Binding-site contacts:
Ligand atom C5 contacts residue LYS194 of chain 1.A at 3.7 Å.
Ligand atom C3 contacts residue GLU195 of chain 1.A at 4.2 Å.
Ligand atom O7 contacts residue ASN180 of chain 1.A at 3.4 Å (h-bond).
Ligand atom C3 contacts residue LYS194 of chain 1.A at 4.0 Å.
Ligand atom C7 contacts residue ASN180 of chain 1.A at 3.3 Å.
Ligand atom C2 contacts residue ASN180 of chain 1.A at 2.5 Å.
Ligand atom O3 contacts residue GLU195 of chain 1.A at 4.1 Å.
Ligand atom C8 contacts residue ASN180 of chain 1.A at 4.5 Å.
Ligand atom N2 contacts residue GLU195 of chain 1.A at 3.4 Å.
Ligand atom O5 contacts residue LYS194 of chain 1.A at 4.4 Å.
Ligand atom C4 contacts residue ASN180 of chain 1.A at 4.2 Å.
Ligand atom C8 contacts residue GLU195 of chain 1.A at 4.0 Å.
Ligand atom C1 contacts residue LYS194 of chain 1.A at 4.2 Å.
Ligand atom C3 contacts residue ASN180 of chain 1.A at 3.8 Å.
Ligand atom C1 contacts residue ASN180 of chain 1.A at 1.4 Å.
Ligand atom O4 contacts residue LYS194 of chain 1.A at 4.1 Å.
Ligand atom C1 contacts residue GLU195 of chain 1.A at 4.2 Å.
Ligand atom C8 contacts residue TYR197 of chain 1.A at 4.2 Å (hydrophobic).
Ligand atom C5 contacts residue ASN180 of chain 1.A at 3.7 Å.
Ligand atom N2 contacts residue ASN180 of chain 1.A at 2.9 Å (h-bond).
Ligand atom C4 contacts residue LYS194 of chain 1.A at 4.2 Å.
Ligand atom C2 contacts residue GLU195 of chain 1.A at 4.2 Å.
Ligand atom C7 contacts residue GLU195 of chain 1.A at 4.2 Å.
Ligand atom O5 contacts residue ASN180 of chain 1.A at 2.4 Å (h-bond).

This small molecule binds to this protein.
Small molecule (SMILES): CC(=O)N[C@@H]1[C@@H](O)[C@H](O)[C@@H](CO)O[C@H]1O

Sequence of chain 1.A:
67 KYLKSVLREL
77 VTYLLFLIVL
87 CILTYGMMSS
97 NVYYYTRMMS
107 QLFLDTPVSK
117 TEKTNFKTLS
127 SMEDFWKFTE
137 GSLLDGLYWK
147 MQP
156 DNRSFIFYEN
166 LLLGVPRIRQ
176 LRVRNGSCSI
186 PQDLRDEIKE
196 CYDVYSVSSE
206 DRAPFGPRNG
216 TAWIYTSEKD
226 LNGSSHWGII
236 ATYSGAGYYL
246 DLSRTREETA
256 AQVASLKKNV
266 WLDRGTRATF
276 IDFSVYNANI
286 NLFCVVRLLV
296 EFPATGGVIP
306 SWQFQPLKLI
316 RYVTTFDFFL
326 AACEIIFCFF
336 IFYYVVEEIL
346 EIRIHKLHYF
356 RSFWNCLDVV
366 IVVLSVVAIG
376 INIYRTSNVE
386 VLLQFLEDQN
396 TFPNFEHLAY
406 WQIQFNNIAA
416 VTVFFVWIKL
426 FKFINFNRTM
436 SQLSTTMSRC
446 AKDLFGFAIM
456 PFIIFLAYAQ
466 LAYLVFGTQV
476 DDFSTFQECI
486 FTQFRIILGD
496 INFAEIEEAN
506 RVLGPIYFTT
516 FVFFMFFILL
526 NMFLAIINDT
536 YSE